Binding-site contacts:
Ligand atom C10 contacts residue MET119 of chain 1.B at 3.5 Å (hydrophobic).
Ligand atom N9 contacts residue MET119 of chain 1.B at 2.8 Å (h-bond).
Ligand atom C2 contacts residue ASP122 of chain 1.B at 3.6 Å.
Ligand atom N18 contacts residue ASP180 of chain 1.B at 2.9 Å (salt-bridge).
Ligand atom C24 contacts residue VAL51 of chain 1.B at 3.7 Å (hydrophobic).
Ligand atom F32 contacts residue ASP117 of chain 1.B at 2.8 Å.
Ligand atom C12 contacts residue MET119 of chain 1.B at 3.7 Å (hydrophobic).
Ligand atom F32 contacts residue ALA64 of chain 1.B at 3.8 Å.
Ligand atom C3 contacts residue GLU120 of chain 1.B at 3.5 Å.
Ligand atom F32 contacts residue ILE100 of chain 1.B at 3.4 Å.
Ligand atom F34 contacts residue ALA64 of chain 1.B at 3.0 Å.
Ligand atom C12 contacts residue ASP117 of chain 1.B at 3.2 Å.
Ligand atom O28 contacts residue ASP180 of chain 1.B at 3.2 Å (salt-bridge).
Ligand atom C13 contacts residue ALA64 of chain 1.B at 3.7 Å (hydrophobic).
Ligand atom C5 contacts residue MET119 of chain 1.B at 3.6 Å (hydrophobic).
Ligand atom C26 contacts residue VAL51 of chain 1.B at 3.7 Å (hydrophobic).
Ligand atom C25 contacts residue VAL51 of chain 1.B at 3.5 Å (hydrophobic).
Ligand atom C3 contacts residue ASP122 of chain 1.B at 3.6 Å.
Ligand atom C12 contacts residue ALA64 of chain 1.B at 3.5 Å (hydrophobic).
Ligand atom C1 contacts residue ASP122 of chain 1.B at 3.8 Å.
Ligand atom C21 contacts residue VAL51 of chain 1.B at 3.4 Å (hydrophobic).
Ligand atom C22 contacts residue GLY44 of chain 1.B at 3.7 Å.
Ligand atom N23 contacts residue GLU45 of chain 1.B at 2.9 Å (salt-bridge).
Ligand atom C22 contacts residue VAL51 of chain 1.B at 3.6 Å (hydrophobic).
Ligand atom C20 contacts residue VAL51 of chain 1.B at 3.4 Å (hydrophobic).
Ligand atom C7 contacts residue ASP122 of chain 1.B at 3.5 Å.
Ligand atom C6 contacts residue MET119 of chain 1.B at 3.6 Å (hydrophobic).
Ligand atom C22 contacts residue GLU45 of chain 1.B at 3.8 Å.
Ligand atom F34 contacts residue PHE116 of chain 1.B at 3.5 Å.
Ligand atom F32 contacts residue PHE116 of chain 1.B at 2.9 Å.
Ligand atom C3 contacts residue THR121 of chain 1.B at 3.5 Å.
Ligand atom N11 contacts residue PHE118 of chain 1.B at 3.3 Å.
Ligand atom N23 contacts residue GLY44 of chain 1.B at 3.1 Å.
Ligand atom C5 contacts residue PHE118 of chain 1.B at 3.7 Å (hydrophobic).
Ligand atom C17 contacts residue ASP180 of chain 1.B at 3.3 Å.
Ligand atom N11 contacts residue MET119 of chain 1.B at 3.0 Å (h-bond).
Ligand atom C31 contacts residue ALA64 of chain 1.B at 3.7 Å (hydrophobic).
Ligand atom N9 contacts residue PHE118 of chain 1.B at 3.4 Å.
Ligand atom C29 contacts residue VAL51 of chain 1.B at 3.0 Å (hydrophobic).
Ligand atom N8 contacts residue ASP122 of chain 1.B at 2.8 Å (salt-bridge).

A small-molecule ligand and the protein it binds are described below.
Small molecule (SMILES): CC1(C)CC[C@H](Nc2ncc(C(F)(F)F)c(-c3c[nH]c4c(P(C)(C)=O)c(C#N)ccc34)n2)CN1

Sequence of chain 1.B:
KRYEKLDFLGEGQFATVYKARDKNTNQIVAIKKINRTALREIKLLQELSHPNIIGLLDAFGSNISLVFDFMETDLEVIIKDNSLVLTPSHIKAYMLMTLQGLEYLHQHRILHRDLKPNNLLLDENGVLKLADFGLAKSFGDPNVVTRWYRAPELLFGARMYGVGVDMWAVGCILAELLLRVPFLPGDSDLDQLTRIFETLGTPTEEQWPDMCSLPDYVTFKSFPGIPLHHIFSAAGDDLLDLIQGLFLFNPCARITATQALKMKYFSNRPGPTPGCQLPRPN